Binding-site contacts:
Ligand atom C contacts residue ALA125 of chain 2.D at 4.1 Å (hydrophobic).
Ligand atom O contacts residue ALA125 of chain 2.D at 3.0 Å (h-bond).
Ligand atom O contacts residue ASP139 of chain 2.A at 3.9 Å.
Ligand atom CA contacts residue LEU126 of chain 2.D at 4.4 Å (hydrophobic).
Ligand atom O contacts residue MET129 of chain 2.A at 3.6 Å.
Ligand atom CA contacts residue HIS180 of chain 2.D at 3.6 Å.
Ligand atom C contacts residue PHE130 of chain 2.A at 4.3 Å (hydrophobic).
Ligand atom C contacts residue HIS180 of chain 2.D at 4.4 Å.
Ligand atom O contacts residue PHE130 of chain 2.A at 4.2 Å.
Ligand atom C contacts residue LEU126 of chain 2.D at 4.5 Å (hydrophobic).
Ligand atom N contacts residue ASP139 of chain 2.A at 3.7 Å.
Ligand atom OXT contacts residue TRP88 of chain 2.D at 4.1 Å.
Ligand atom O contacts residue LEU126 of chain 2.D at 3.7 Å.
Ligand atom N contacts residue VAL179 of chain 2.D at 3.5 Å.
Ligand atom CG contacts residue SER113 of chain 2.D at 3.2 Å.
Ligand atom CG contacts residue VAL179 of chain 2.D at 4.5 Å (hydrophobic).
Ligand atom CA contacts residue ALA125 of chain 2.D at 4.5 Å (hydrophobic).
Ligand atom C contacts residue ASP139 of chain 2.A at 3.2 Å.
Ligand atom C contacts residue ASN124 of chain 2.D at 4.0 Å.
Ligand atom CB contacts residue HIS180 of chain 2.D at 4.1 Å.
Ligand atom N contacts residue PRO178 of chain 2.D at 4.3 Å.
Ligand atom OXT contacts residue HIS180 of chain 2.D at 4.2 Å.
Ligand atom CB contacts residue LEU115 of chain 2.D at 4.4 Å (hydrophobic).
Ligand atom CG contacts residue ASN124 of chain 2.D at 4.4 Å.
Ligand atom CB contacts residue SER113 of chain 2.D at 4.0 Å.
Ligand atom OXT contacts residue ASN124 of chain 2.D at 4.3 Å.
Ligand atom CG contacts residue HIS180 of chain 2.D at 2.9 Å.
Ligand atom OXT contacts residue ASP139 of chain 2.A at 2.4 Å (salt-bridge).
Ligand atom CA contacts residue ASP139 of chain 2.A at 3.9 Å.
Ligand atom CG contacts residue LYS114 of chain 2.D at 4.0 Å.
Ligand atom CG contacts residue LEU115 of chain 2.D at 4.0 Å (hydrophobic).
Ligand atom N contacts residue HIS180 of chain 2.D at 3.0 Å (h-bond).
Ligand atom CB contacts residue ALA125 of chain 2.D at 3.9 Å (hydrophobic).
Ligand atom CB contacts residue ASN124 of chain 2.D at 3.8 Å.
Ligand atom N contacts residue LEU126 of chain 2.D at 3.9 Å.
Ligand atom OXT contacts residue PHE130 of chain 2.A at 3.5 Å.
Ligand atom O contacts residue ASN124 of chain 2.D at 3.6 Å.
Ligand atom OXT contacts residue GLN137 of chain 2.A at 4.2 Å.
Ligand atom CB contacts residue LEU126 of chain 2.D at 3.8 Å (hydrophobic).

Sequence of chain 2.A:
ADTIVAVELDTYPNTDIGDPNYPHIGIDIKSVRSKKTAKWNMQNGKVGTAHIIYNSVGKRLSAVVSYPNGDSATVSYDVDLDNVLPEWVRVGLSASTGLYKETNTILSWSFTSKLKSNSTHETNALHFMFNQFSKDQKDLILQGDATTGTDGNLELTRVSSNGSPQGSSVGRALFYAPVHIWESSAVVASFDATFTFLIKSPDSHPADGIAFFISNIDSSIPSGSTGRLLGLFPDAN

Sequence of chain 2.D:
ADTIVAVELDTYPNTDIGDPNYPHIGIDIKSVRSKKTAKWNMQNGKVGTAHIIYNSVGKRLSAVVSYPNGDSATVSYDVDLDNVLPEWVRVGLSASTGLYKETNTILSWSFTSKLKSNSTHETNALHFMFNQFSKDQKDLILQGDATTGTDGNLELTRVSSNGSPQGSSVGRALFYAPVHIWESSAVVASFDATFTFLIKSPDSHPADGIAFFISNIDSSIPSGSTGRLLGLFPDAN

A small-molecule ligand and the protein it binds are described below.
Small molecule (SMILES): CC[C@@H](N)C(=O)O